A protein and the small-molecule ligand that binds it are described below.
Small molecule (SMILES): CC(=O)N[C@H]1[C@H](O[C@H]2[C@H](O)[C@@H](NC(C)=O)CO[C@@H]2CO)O[C@H](CO)[C@@H](O)[C@@H]1O

Sequence of chain 2.A:
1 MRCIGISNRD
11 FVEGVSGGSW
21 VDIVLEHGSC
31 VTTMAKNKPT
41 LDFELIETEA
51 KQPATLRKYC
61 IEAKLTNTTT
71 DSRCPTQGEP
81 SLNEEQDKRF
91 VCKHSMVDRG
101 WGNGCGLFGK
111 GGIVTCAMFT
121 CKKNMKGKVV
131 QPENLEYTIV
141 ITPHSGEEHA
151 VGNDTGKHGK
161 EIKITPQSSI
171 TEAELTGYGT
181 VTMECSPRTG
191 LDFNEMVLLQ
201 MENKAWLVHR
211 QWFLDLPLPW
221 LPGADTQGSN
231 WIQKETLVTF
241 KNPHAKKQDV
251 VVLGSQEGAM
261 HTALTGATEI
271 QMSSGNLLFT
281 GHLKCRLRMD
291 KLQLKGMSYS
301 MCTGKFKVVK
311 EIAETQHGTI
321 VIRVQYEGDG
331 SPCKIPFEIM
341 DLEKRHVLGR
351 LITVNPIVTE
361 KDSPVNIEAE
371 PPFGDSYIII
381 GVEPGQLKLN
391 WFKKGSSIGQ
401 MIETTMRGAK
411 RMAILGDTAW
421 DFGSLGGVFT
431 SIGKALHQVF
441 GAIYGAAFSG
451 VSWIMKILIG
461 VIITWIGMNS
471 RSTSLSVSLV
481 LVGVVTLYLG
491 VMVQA

Binding-site contacts:
Ligand atom O7 contacts residue HIS149 of chain 2.A at 3.3 Å.
Ligand atom O5 contacts residue THR155 of chain 2.A at 3.9 Å.
Ligand atom C1 contacts residue HIS149 of chain 2.A at 3.6 Å.
Ligand atom C6 contacts residue GLY156 of chain 2.A at 3.8 Å.
Ligand atom O5 contacts residue ASN153 of chain 2.A at 2.3 Å (h-bond).
Ligand atom C1 contacts residue THR155 of chain 2.A at 3.9 Å.
Ligand atom C4 contacts residue HIS149 of chain 2.A at 3.7 Å.
Ligand atom C5 contacts residue GLY156 of chain 2.A at 4.1 Å.
Ligand atom O6 contacts residue HIS149 of chain 2.A at 3.5 Å.
Ligand atom C5 contacts residue HIS149 of chain 2.A at 4.2 Å.
Ligand atom C7 contacts residue ASN153 of chain 2.A at 4.1 Å.
Ligand atom C2 contacts residue ASN153 of chain 2.A at 2.5 Å.
Ligand atom O6 contacts residue HIS158 of chain 2.A at 3.5 Å.
Ligand atom C4 contacts residue ASN153 of chain 2.A at 4.2 Å.
Ligand atom C1 contacts residue HIS158 of chain 2.A at 4.2 Å.
Ligand atom C8 contacts residue ASN153 of chain 2.A at 4.5 Å.
Ligand atom O5 contacts residue HIS149 of chain 2.A at 3.6 Å (h-bond).
Ligand atom C3 contacts residue ASN153 of chain 2.A at 3.9 Å.
Ligand atom C3 contacts residue HIS149 of chain 2.A at 4.3 Å.
Ligand atom N2 contacts residue HIS149 of chain 2.A at 4.2 Å.
Ligand atom C1 contacts residue ASN153 of chain 2.A at 1.4 Å.
Ligand atom C2 contacts residue HIS149 of chain 2.A at 3.4 Å.
Ligand atom C5 contacts residue HIS158 of chain 2.A at 4.0 Å.
Ligand atom N2 contacts residue ASN153 of chain 2.A at 3.1 Å (h-bond).
Ligand atom O5 contacts residue GLY156 of chain 2.A at 4.1 Å.
Ligand atom O5 contacts residue HIS158 of chain 2.A at 3.2 Å.
Ligand atom C7 contacts residue HIS149 of chain 2.A at 4.3 Å.
Ligand atom C6 contacts residue HIS158 of chain 2.A at 3.6 Å.
Ligand atom C5 contacts residue ASN153 of chain 2.A at 3.6 Å.
Ligand atom O3 contacts residue HIS149 of chain 2.A at 4.2 Å.